Binding-site contacts:
Ligand atom C8 contacts residue LEU374 of chain 1.A at 4.1 Å (hydrophobic).
Ligand atom O7 contacts residue GLY345 of chain 1.A at 4.1 Å.
Ligand atom O5 contacts residue ASN349 of chain 1.A at 2.5 Å (h-bond).
Ligand atom C3 contacts residue PHE379 of chain 1.A at 4.3 Å (hydrophobic).
Ligand atom O7 contacts residue PHE379 of chain 1.A at 4.0 Å.
Ligand atom C8 contacts residue GLY345 of chain 1.A at 4.2 Å.
Ligand atom C7 contacts residue ASN349 of chain 1.A at 3.3 Å.
Ligand atom C1 contacts residue ASN349 of chain 1.A at 1.4 Å.
Ligand atom O7 contacts residue ASN349 of chain 1.A at 3.4 Å (h-bond).
Ligand atom C5 contacts residue ASN349 of chain 1.A at 3.7 Å.
Ligand atom C7 contacts residue GLY345 of chain 1.A at 4.5 Å.
Ligand atom C4 contacts residue ASN349 of chain 1.A at 4.2 Å.
Ligand atom C2 contacts residue ASN349 of chain 1.A at 2.4 Å.
Ligand atom C8 contacts residue PHE344 of chain 1.A at 4.2 Å (hydrophobic).
Ligand atom C8 contacts residue ASN349 of chain 1.A at 4.2 Å.
Ligand atom N2 contacts residue ASN349 of chain 1.A at 2.8 Å (h-bond).
Ligand atom C3 contacts residue ASN349 of chain 1.A at 3.6 Å.
Ligand atom C8 contacts residue PHE348 of chain 1.A at 3.8 Å (hydrophobic).

This protein binds this small molecule.
Small molecule (SMILES): CC(=O)N[C@H]1[C@H](O[C@H]2[C@H](O)[C@@H](NC(C)=O)CO[C@@H]2CO)O[C@H](CO)[C@@H](O[C@@H]2O[C@H](CO)[C@@H](O)[C@H](O)[C@@H]2O)[C@@H]1O

Sequence of chain 1.A:
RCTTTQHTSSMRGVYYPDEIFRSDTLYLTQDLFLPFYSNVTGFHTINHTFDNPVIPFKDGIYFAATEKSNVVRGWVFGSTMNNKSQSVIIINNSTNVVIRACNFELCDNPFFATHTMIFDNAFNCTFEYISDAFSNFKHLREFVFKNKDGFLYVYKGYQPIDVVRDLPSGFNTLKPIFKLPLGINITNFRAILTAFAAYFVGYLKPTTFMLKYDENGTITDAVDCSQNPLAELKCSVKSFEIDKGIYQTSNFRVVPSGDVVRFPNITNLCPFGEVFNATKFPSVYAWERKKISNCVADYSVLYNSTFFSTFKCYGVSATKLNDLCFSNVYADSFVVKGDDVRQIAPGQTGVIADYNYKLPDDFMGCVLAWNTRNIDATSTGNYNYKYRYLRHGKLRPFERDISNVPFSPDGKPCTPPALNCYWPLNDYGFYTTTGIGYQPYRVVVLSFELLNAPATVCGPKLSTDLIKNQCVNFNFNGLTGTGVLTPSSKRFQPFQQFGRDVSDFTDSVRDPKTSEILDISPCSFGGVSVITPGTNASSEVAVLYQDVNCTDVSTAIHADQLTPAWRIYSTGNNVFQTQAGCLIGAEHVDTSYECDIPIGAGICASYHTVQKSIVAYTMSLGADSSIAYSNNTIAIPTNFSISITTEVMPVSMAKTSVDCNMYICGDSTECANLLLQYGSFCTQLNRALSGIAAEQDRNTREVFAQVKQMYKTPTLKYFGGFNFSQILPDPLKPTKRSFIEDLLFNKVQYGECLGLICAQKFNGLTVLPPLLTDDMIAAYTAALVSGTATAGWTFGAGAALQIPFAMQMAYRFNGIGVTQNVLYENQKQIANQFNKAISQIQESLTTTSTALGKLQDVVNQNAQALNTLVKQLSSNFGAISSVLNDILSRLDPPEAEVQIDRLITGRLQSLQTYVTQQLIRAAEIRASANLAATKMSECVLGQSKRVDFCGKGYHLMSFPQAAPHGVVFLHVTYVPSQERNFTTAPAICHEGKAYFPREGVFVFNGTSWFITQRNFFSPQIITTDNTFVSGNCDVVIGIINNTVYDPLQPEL